This small molecule binds to this protein.
Small molecule (SMILES): CC[C@H](C)[C@H](NC(=O)[C@@H](N)Cc1ccc(OS(=O)(=O)O)cc1)C(=O)N[C@@H](Cc1ccc(OS(=O)(=O)O)cc1)C(=O)N[C@H](C(=O)N[C@@H](CCC(N)=O)C(=O)O)[C@@H](C)O

Binding-site contacts:
Ligand atom O contacts residue VAL398 of chain 1.A at 3.1 Å.
Ligand atom O contacts residue ALA325 of chain 1.A at 3.6 Å.
Ligand atom CD1 contacts residue NAG1 of chain 1.H at 3.6 Å.
Ligand atom O contacts residue SER349 of chain 1.A at 3.3 Å.
Ligand atom O contacts residue LYS485 of chain 1.A at 3.3 Å (salt-bridge).
Ligand atom OH contacts residue LYS485 of chain 1.A at 3.4 Å.
Ligand atom NE2 contacts residue PHE483 of chain 1.A at 3.1 Å.
Ligand atom N contacts residue PHE483 of chain 1.A at 2.8 Å (h-bond).
Ligand atom CD1 contacts residue TYR444 of chain 1.A at 3.6 Å (hydrophobic).
Ligand atom CA contacts residue SER349 of chain 1.A at 3.6 Å.
Ligand atom CD contacts residue PHE483 of chain 1.A at 3.6 Å (hydrophobic).
Ligand atom CE1 contacts residue NAG1 of chain 1.H at 3.6 Å.
Ligand atom N contacts residue LYS485 of chain 1.A at 2.8 Å (salt-bridge).
Ligand atom O3 contacts residue ASN401 of chain 1.A at 2.5 Å (h-bond).
Ligand atom OH contacts residue ALA492 of chain 1.A at 3.3 Å.
Ligand atom CG contacts residue PHE483 of chain 1.A at 3.3 Å (hydrophobic).
Ligand atom O1 contacts residue ARG326 of chain 1.A at 3.0 Å (salt-bridge).
Ligand atom N contacts residue SER349 of chain 1.A at 3.2 Å (h-bond).
Ligand atom O contacts residue PHE483 of chain 1.A at 2.8 Å (h-bond).
Ligand atom CG1 contacts residue ASP422 of chain 1.A at 3.6 Å.
Ligand atom O3 contacts residue LYS485 of chain 1.A at 3.2 Å.
Ligand atom OE1 contacts residue ARG326 of chain 1.A at 3.2 Å (salt-bridge).
Ligand atom O contacts residue THR375 of chain 1.A at 2.7 Å (h-bond).
Ligand atom C contacts residue PHE483 of chain 1.A at 3.4 Å (hydrophobic).
Ligand atom O1 contacts residue GLU488 of chain 1.A at 3.5 Å.
Ligand atom CB contacts residue SER424 of chain 1.A at 3.5 Å.
Ligand atom O3 contacts residue NAG1 of chain 1.H at 3.5 Å.
Ligand atom CG2 contacts residue ALA325 of chain 1.A at 3.3 Å (hydrophobic).
Ligand atom CZ contacts residue PHE483 of chain 1.A at 3.6 Å (hydrophobic).
Ligand atom CG2 contacts residue SER347 of chain 1.A at 2.9 Å.
Ligand atom CB contacts residue SER349 of chain 1.A at 3.0 Å.
Ligand atom OXT contacts residue ASN323 of chain 1.A at 2.9 Å (h-bond).
Ligand atom CA contacts residue ASP422 of chain 1.A at 3.6 Å.
Ligand atom CA contacts residue PHE483 of chain 1.A at 3.2 Å (hydrophobic).
Ligand atom CG2 contacts residue PHE483 of chain 1.A at 3.4 Å (hydrophobic).
Ligand atom O contacts residue THR302 of chain 1.A at 2.6 Å (h-bond).
Ligand atom O2 contacts residue ALA492 of chain 1.A at 3.2 Å.
Ligand atom O2 contacts residue NAG1 of chain 1.H at 3.6 Å.
Ligand atom N contacts residue ASP422 of chain 1.A at 3.0 Å (salt-bridge).
Ligand atom CG2 contacts residue SER349 of chain 1.A at 3.2 Å.

Sequence of chain 1.A:
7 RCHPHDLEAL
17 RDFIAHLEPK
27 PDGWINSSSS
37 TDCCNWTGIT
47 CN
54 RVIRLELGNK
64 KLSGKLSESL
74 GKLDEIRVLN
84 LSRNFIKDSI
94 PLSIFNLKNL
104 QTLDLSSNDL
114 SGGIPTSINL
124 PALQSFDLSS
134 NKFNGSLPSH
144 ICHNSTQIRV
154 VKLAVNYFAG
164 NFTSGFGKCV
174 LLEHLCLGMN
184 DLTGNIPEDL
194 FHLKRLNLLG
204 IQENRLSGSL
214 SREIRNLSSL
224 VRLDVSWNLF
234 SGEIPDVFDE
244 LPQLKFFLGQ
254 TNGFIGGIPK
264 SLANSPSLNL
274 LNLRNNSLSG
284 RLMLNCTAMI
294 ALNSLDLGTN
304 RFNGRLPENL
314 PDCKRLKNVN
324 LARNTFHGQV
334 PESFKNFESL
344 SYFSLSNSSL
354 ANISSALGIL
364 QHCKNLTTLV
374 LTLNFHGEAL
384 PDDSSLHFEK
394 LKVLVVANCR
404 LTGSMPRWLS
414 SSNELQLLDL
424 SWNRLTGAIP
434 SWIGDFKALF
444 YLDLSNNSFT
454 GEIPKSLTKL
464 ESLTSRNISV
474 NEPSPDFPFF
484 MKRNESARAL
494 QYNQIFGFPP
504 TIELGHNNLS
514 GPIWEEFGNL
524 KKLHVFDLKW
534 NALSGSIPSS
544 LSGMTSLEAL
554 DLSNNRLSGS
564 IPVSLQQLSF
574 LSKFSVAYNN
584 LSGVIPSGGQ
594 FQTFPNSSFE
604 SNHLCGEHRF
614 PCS